Binding-site contacts:
Ligand atom C4 contacts residue ASN44 of chain 2.A at 4.2 Å.
Ligand atom O7 contacts residue ASN44 of chain 2.A at 3.3 Å (h-bond).
Ligand atom C5 contacts residue ASN44 of chain 2.A at 3.7 Å.
Ligand atom C3 contacts residue ASN44 of chain 2.A at 3.8 Å.
Ligand atom C8 contacts residue ASN44 of chain 2.A at 4.3 Å.
Ligand atom C7 contacts residue ASN44 of chain 2.A at 3.2 Å.
Ligand atom O5 contacts residue PRO16 of chain 2.A at 3.6 Å.
Ligand atom C5 contacts residue PRO16 of chain 2.A at 4.3 Å (hydrophobic).
Ligand atom C2 contacts residue ASN44 of chain 2.A at 2.5 Å.
Ligand atom C1 contacts residue ASN44 of chain 2.A at 1.5 Å.
Ligand atom C5 contacts residue TYR31 of chain 2.A at 3.5 Å (hydrophobic).
Ligand atom C6 contacts residue TYR31 of chain 2.A at 4.0 Å (hydrophobic).
Ligand atom N2 contacts residue ASN44 of chain 2.A at 2.9 Å (h-bond).
Ligand atom O5 contacts residue TYR31 of chain 2.A at 3.2 Å (h-bond).
Ligand atom C8 contacts residue TYR14 of chain 2.A at 3.3 Å (hydrophobic).
Ligand atom O6 contacts residue TYR14 of chain 2.A at 4.3 Å.
Ligand atom C1 contacts residue TYR31 of chain 2.A at 3.4 Å (hydrophobic).
Ligand atom O5 contacts residue ASN44 of chain 2.A at 2.4 Å (h-bond).
Ligand atom C6 contacts residue PRO16 of chain 2.A at 4.0 Å (hydrophobic).

The protein below binds the small molecule below.
Small molecule (SMILES): CC(=O)N[C@H]1[C@@H](O[C@H]2[C@H](O)[C@@H](NC(C)=O)CO[C@@H]2CO)O[C@H](CO)[C@@H](O)[C@@H]1O

Sequence of chain 2.A:
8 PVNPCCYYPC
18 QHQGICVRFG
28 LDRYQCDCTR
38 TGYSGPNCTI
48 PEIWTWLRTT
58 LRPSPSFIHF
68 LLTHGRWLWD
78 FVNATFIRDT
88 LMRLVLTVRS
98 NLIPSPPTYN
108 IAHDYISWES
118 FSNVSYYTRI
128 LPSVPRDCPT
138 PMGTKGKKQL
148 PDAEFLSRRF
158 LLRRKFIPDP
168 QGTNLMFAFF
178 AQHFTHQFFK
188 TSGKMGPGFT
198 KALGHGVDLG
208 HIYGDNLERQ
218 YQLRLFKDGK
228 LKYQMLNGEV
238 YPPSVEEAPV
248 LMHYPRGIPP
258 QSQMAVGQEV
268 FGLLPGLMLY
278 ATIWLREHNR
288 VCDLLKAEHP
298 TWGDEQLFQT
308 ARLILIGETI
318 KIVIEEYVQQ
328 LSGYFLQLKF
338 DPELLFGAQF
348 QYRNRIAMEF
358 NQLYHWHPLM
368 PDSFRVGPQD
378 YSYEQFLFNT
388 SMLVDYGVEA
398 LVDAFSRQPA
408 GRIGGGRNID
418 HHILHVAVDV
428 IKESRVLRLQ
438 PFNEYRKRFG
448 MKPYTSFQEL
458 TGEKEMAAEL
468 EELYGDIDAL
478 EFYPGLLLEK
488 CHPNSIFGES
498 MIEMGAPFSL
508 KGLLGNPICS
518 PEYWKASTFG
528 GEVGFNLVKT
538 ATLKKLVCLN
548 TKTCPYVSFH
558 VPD